Binding-site contacts:
Ligand atom O4 contacts residue THR128 of chain 1.C at 4.0 Å.
Ligand atom C9 contacts residue TYR90 of chain 1.C at 3.6 Å (hydrophobic).
Ligand atom O4 contacts residue GLY220 of chain 1.C at 4.2 Å.
Ligand atom O7 contacts residue LEU189 of chain 1.C at 4.2 Å.
Ligand atom C11 contacts residue VAL148 of chain 1.C at 4.0 Å (hydrophobic).
Ligand atom O1A contacts residue LYS130 of chain 1.C at 3.5 Å (salt-bridge).
Ligand atom C1 contacts residue LYS130 of chain 1.C at 3.6 Å.
Ligand atom C5 contacts residue LYS130 of chain 1.C at 4.2 Å.
Ligand atom O1B contacts residue LYS130 of chain 1.C at 3.0 Å (salt-bridge).
Ligand atom O9 contacts residue GLU185 of chain 1.C at 2.9 Å (salt-bridge).
Ligand atom O1B contacts residue ASN138 of chain 1.C at 3.2 Å (h-bond).
Ligand atom N5 contacts residue TRP146 of chain 1.C at 4.3 Å.
Ligand atom C11 contacts residue THR128 of chain 1.C at 3.6 Å.
Ligand atom O4 contacts residue LEU221 of chain 1.C at 3.2 Å.
Ligand atom O8 contacts residue THR129 of chain 1.C at 4.5 Å.
Ligand atom O9 contacts residue TYR90 of chain 1.C at 3.4 Å (h-bond).
Ligand atom C10 contacts residue THR128 of chain 1.C at 3.7 Å.
Ligand atom C5 contacts residue THR128 of chain 1.C at 3.8 Å.
Ligand atom C11 contacts residue GLY127 of chain 1.C at 3.8 Å.
Ligand atom O1A contacts residue THR129 of chain 1.C at 2.8 Å (h-bond).
Ligand atom C9 contacts residue GLU185 of chain 1.C at 2.7 Å.
Ligand atom O7 contacts residue GLU185 of chain 1.C at 4.3 Å.
Ligand atom C7 contacts residue TRP146 of chain 1.C at 3.9 Å (hydrophobic).
Ligand atom O9 contacts residue GLY223 of chain 1.C at 4.3 Å.
Ligand atom C1 contacts residue THR129 of chain 1.C at 3.7 Å.
Ligand atom C11 contacts residue TRP146 of chain 1.C at 3.8 Å (hydrophobic).
Ligand atom O1B contacts residue THR129 of chain 1.C at 3.6 Å.
Ligand atom C8 contacts residue TYR90 of chain 1.C at 4.1 Å (hydrophobic).
Ligand atom C1 contacts residue ASN138 of chain 1.C at 4.4 Å.
Ligand atom O8 contacts residue TYR90 of chain 1.C at 3.4 Å (h-bond).
Ligand atom C9 contacts residue HIS178 of chain 1.C at 4.5 Å.
Ligand atom O8 contacts residue LEU221 of chain 1.C at 3.6 Å.
Ligand atom N5 contacts residue THR128 of chain 1.C at 3.0 Å (h-bond).
Ligand atom C4 contacts residue THR128 of chain 1.C at 3.6 Å.
Ligand atom O9 contacts residue LEU221 of chain 1.C at 4.0 Å.
Ligand atom O10 contacts residue LEU189 of chain 1.C at 4.3 Å.
Ligand atom C8 contacts residue GLU185 of chain 1.C at 4.1 Å.
Ligand atom C4 contacts residue LYS130 of chain 1.C at 4.4 Å.
Ligand atom C6 contacts residue THR128 of chain 1.C at 4.3 Å.

Sequence of chain 1.C:
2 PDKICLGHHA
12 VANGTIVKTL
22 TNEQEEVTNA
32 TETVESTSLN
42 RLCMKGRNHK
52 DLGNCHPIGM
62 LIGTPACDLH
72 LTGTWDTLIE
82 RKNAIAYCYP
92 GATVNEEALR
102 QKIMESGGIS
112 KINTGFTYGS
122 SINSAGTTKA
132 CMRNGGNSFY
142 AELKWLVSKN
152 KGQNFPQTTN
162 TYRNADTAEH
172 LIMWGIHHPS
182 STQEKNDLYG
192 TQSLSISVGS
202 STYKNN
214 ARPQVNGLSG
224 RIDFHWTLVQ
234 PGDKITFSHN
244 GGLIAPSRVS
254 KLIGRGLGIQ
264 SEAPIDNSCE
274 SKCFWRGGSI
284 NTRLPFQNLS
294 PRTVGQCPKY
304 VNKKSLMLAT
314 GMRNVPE

The small molecule below binds the protein below.
Small molecule (SMILES): CC(=O)N[C@H]1[C@H]([C@H](O)[C@H](O)CO)O[C@@](OC[C@H]2O[C@@H](O)[C@H](O)[C@@H](O)[C@H]2O)(C(=O)O)C[C@@H]1O